Sequence of chain 1.B:
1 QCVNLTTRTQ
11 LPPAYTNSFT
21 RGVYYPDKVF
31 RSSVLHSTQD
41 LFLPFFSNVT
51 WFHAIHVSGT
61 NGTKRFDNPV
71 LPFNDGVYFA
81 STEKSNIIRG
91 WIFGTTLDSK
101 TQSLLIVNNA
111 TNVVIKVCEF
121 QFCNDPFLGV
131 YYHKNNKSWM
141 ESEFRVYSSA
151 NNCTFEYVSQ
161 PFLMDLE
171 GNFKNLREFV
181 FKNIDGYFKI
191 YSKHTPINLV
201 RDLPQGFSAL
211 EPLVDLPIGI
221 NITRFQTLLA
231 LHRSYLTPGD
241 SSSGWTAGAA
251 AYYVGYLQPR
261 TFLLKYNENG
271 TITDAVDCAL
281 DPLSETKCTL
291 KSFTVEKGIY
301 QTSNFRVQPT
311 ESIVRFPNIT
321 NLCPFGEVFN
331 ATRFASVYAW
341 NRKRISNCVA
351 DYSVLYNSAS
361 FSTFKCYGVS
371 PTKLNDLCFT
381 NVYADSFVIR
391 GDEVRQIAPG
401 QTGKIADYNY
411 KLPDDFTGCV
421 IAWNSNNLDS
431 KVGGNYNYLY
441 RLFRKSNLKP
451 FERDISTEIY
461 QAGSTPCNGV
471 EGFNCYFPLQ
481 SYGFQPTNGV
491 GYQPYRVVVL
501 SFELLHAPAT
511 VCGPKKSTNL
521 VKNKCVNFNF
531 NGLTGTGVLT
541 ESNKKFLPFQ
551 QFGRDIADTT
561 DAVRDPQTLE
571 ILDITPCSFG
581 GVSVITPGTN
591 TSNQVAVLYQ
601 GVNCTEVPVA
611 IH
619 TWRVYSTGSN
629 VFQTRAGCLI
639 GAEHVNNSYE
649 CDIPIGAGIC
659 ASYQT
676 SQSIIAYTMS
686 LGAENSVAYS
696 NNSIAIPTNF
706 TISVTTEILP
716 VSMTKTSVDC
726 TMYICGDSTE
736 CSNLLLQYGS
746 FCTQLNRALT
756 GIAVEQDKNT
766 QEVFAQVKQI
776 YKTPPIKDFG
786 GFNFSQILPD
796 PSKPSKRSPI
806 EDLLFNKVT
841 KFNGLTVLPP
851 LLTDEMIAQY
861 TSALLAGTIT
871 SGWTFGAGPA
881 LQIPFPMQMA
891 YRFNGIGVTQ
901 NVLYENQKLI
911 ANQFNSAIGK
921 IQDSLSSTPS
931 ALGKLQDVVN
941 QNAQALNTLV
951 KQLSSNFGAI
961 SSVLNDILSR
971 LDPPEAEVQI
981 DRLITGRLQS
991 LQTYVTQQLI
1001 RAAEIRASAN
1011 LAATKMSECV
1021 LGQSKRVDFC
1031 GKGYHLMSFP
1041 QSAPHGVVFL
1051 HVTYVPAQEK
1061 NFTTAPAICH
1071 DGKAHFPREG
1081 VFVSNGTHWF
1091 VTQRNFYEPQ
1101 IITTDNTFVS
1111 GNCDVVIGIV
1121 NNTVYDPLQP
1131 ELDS

A small-molecule ligand and the protein it binds are described below.
Small molecule (SMILES): CC(=O)N[C@@H]1[C@@H](O)[C@H](O)[C@@H](CO)O[C@H]1O

Binding-site contacts:
Ligand atom O7 contacts residue ASN152 of chain 1.B at 3.6 Å.
Ligand atom O3 contacts residue GLY28 of chain 1.K at 3.9 Å.
Ligand atom O5 contacts residue ASN151 of chain 1.B at 3.8 Å.
Ligand atom C2 contacts residue SER29 of chain 1.K at 4.2 Å.
Ligand atom O5 contacts residue ASN152 of chain 1.B at 2.4 Å (h-bond).
Ligand atom C3 contacts residue GLY28 of chain 1.K at 3.3 Å.
Ligand atom C7 contacts residue SER29 of chain 1.K at 4.0 Å.
Ligand atom C8 contacts residue SER27 of chain 1.K at 4.2 Å.
Ligand atom C1 contacts residue ASN152 of chain 1.B at 1.4 Å.
Ligand atom O6 contacts residue ASN151 of chain 1.B at 2.7 Å (h-bond).
Ligand atom N2 contacts residue ASN152 of chain 1.B at 2.9 Å (h-bond).
Ligand atom C7 contacts residue SER27 of chain 1.K at 4.4 Å.
Ligand atom C1 contacts residue GLY28 of chain 1.K at 3.6 Å.
Ligand atom C4 contacts residue ASN152 of chain 1.B at 4.3 Å.
Ligand atom C3 contacts residue ASN152 of chain 1.B at 3.8 Å.
Ligand atom C7 contacts residue GLY28 of chain 1.K at 3.7 Å.
Ligand atom C8 contacts residue SER29 of chain 1.K at 3.5 Å.
Ligand atom N2 contacts residue GLY28 of chain 1.K at 2.7 Å (h-bond).
Ligand atom O3 contacts residue SER27 of chain 1.K at 3.7 Å.
Ligand atom C2 contacts residue GLY28 of chain 1.K at 3.4 Å.
Ligand atom C5 contacts residue ASN152 of chain 1.B at 3.7 Å.
Ligand atom C6 contacts residue ASN151 of chain 1.B at 3.8 Å.
Ligand atom C8 contacts residue GLY28 of chain 1.K at 3.8 Å.
Ligand atom O5 contacts residue SER29 of chain 1.K at 4.2 Å.
Ligand atom C3 contacts residue SER27 of chain 1.K at 4.3 Å.
Ligand atom C1 contacts residue SER29 of chain 1.K at 3.2 Å.
Ligand atom C7 contacts residue ASN152 of chain 1.B at 3.6 Å.
Ligand atom N2 contacts residue SER29 of chain 1.K at 3.4 Å.
Ligand atom N2 contacts residue SER27 of chain 1.K at 4.1 Å.
Ligand atom C2 contacts residue ASN152 of chain 1.B at 2.5 Å.

Sequence of chain 1.K:
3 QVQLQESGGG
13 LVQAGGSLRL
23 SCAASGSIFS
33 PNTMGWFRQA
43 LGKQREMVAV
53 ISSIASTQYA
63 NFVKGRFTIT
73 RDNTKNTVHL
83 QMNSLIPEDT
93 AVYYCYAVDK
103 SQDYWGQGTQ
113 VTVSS